Sequence of chain 1.C:
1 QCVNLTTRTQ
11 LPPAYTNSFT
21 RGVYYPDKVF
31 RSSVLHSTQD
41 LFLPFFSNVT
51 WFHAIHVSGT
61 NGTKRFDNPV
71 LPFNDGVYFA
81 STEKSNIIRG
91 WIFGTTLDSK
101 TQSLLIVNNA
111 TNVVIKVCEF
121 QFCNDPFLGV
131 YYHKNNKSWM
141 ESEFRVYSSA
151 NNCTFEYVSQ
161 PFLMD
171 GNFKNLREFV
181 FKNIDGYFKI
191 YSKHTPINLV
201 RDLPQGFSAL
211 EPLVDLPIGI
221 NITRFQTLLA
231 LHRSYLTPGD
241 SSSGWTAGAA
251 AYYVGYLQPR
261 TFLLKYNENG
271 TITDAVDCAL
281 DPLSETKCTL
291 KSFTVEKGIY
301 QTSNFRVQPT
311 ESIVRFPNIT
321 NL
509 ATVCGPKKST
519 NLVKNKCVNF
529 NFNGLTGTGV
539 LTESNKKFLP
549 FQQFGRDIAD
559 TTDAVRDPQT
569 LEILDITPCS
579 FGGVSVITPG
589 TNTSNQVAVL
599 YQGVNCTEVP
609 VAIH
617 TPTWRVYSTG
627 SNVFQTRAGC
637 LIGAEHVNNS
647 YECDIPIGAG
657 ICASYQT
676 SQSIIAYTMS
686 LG

A small-molecule ligand and the protein it binds are described below.
Small molecule (SMILES): CC(=O)N[C@@H]1[C@@H](O)[C@H](O)[C@@H](CO)O[C@H]1O

Binding-site contacts:
Ligand atom C8 contacts residue ASN136 of chain 1.C at 4.4 Å.
Ligand atom O4 contacts residue TRP139 of chain 1.C at 3.0 Å.
Ligand atom O4 contacts residue HIS133 of chain 1.C at 3.9 Å.
Ligand atom C3 contacts residue TRP139 of chain 1.C at 4.5 Å (hydrophobic).
Ligand atom C6 contacts residue SER138 of chain 1.C at 4.0 Å.
Ligand atom C3 contacts residue HIS133 of chain 1.C at 4.0 Å.
Ligand atom C6 contacts residue TRP139 of chain 1.C at 1.5 Å (hydrophobic).
Ligand atom C3 contacts residue ASN136 of chain 1.C at 3.8 Å.
Ligand atom C4 contacts residue TRP139 of chain 1.C at 3.0 Å (hydrophobic).
Ligand atom C4 contacts residue HIS133 of chain 1.C at 3.8 Å.
Ligand atom O6 contacts residue SER138 of chain 1.C at 3.4 Å.
Ligand atom O7 contacts residue HIS133 of chain 1.C at 4.2 Å.
Ligand atom O5 contacts residue SER138 of chain 1.C at 4.4 Å.
Ligand atom O6 contacts residue TRP139 of chain 1.C at 2.4 Å (h-bond).
Ligand atom N2 contacts residue ASN136 of chain 1.C at 2.9 Å (h-bond).
Ligand atom O3 contacts residue HIS133 of chain 1.C at 2.8 Å (h-bond).
Ligand atom C7 contacts residue ASN136 of chain 1.C at 3.4 Å.
Ligand atom C5 contacts residue TRP139 of chain 1.C at 2.7 Å (hydrophobic).
Ligand atom O7 contacts residue ASN136 of chain 1.C at 3.1 Å (h-bond).
Ligand atom C5 contacts residue ASN136 of chain 1.C at 3.7 Å.
Ligand atom C8 contacts residue ASN135 of chain 1.C at 3.6 Å.
Ligand atom O5 contacts residue TRP139 of chain 1.C at 3.6 Å.
Ligand atom C7 contacts residue ASN135 of chain 1.C at 3.9 Å.
Ligand atom O5 contacts residue ASN136 of chain 1.C at 2.4 Å (h-bond).
Ligand atom O7 contacts residue ASN135 of chain 1.C at 3.1 Å.
Ligand atom C1 contacts residue ASN136 of chain 1.C at 1.4 Å.
Ligand atom C4 contacts residue ASN136 of chain 1.C at 4.3 Å.
Ligand atom C2 contacts residue ASN136 of chain 1.C at 2.5 Å.